Binding-site contacts:
Ligand atom O02 contacts residue ARG146 of chain 1.A at 3.6 Å.
Ligand atom C16 contacts residue ILE29 of chain 1.A at 3.9 Å (hydrophobic).
Ligand atom C11 contacts residue LEU63 of chain 1.A at 3.6 Å (hydrophobic).
Ligand atom O01 contacts residue GLN74 of chain 1.A at 2.8 Å (h-bond).
Ligand atom C07 contacts residue PHE147 of chain 1.A at 4.0 Å (hydrophobic).
Ligand atom C06 contacts residue TYR88 of chain 1.A at 3.2 Å (hydrophobic).
Ligand atom C10 contacts residue PHE150 of chain 1.A at 3.9 Å (hydrophobic).
Ligand atom C11 contacts residue PHE150 of chain 1.A at 3.5 Å (hydrophobic).
Ligand atom C04 contacts residue PHE150 of chain 1.A at 3.9 Å (hydrophobic).
Ligand atom C13 contacts residue TYR37 of chain 1.A at 3.7 Å (hydrophobic).
Ligand atom C14 contacts residue PHE147 of chain 1.A at 3.3 Å (hydrophobic).
Ligand atom C10 contacts residue PHE44 of chain 1.A at 3.8 Å (hydrophobic).
Ligand atom C13 contacts residue TYR88 of chain 1.A at 3.5 Å (hydrophobic).
Ligand atom C06 contacts residue GLN74 of chain 1.A at 3.4 Å.
Ligand atom O01 contacts residue TYR88 of chain 1.A at 3.6 Å.
Ligand atom C05 contacts residue PHE147 of chain 1.A at 3.9 Å (hydrophobic).
Ligand atom C12 contacts residue TYR88 of chain 1.A at 4.0 Å (hydrophobic).
Ligand atom C04 contacts residue TYR88 of chain 1.A at 3.5 Å (hydrophobic).
Ligand atom C14 contacts residue THR151 of chain 1.A at 3.3 Å.
Ligand atom C05 contacts residue TYR88 of chain 1.A at 3.3 Å (hydrophobic).
Ligand atom O03 contacts residue PHE106 of chain 1.A at 3.7 Å.
Ligand atom O03 contacts residue PHE147 of chain 1.A at 3.8 Å.
Ligand atom O02 contacts residue PHE147 of chain 1.A at 4.1 Å.
Ligand atom C16 contacts residue THR151 of chain 1.A at 3.5 Å.
Ligand atom C12 contacts residue PHE147 of chain 1.A at 3.5 Å (hydrophobic).
Ligand atom C15 contacts residue ILE29 of chain 1.A at 3.5 Å (hydrophobic).
Ligand atom C16 contacts residue PHE147 of chain 1.A at 3.5 Å (hydrophobic).
Ligand atom C05 contacts residue PHE150 of chain 1.A at 3.9 Å (hydrophobic).
Ligand atom C09 contacts residue LEU63 of chain 1.A at 3.4 Å (hydrophobic).
Ligand atom C06 contacts residue PHE150 of chain 1.A at 4.0 Å (hydrophobic).
Ligand atom C09 contacts residue PHE150 of chain 1.A at 3.4 Å (hydrophobic).
Ligand atom C16 contacts residue PHE108 of chain 1.A at 3.7 Å (hydrophobic).
Ligand atom C04 contacts residue GLN74 of chain 1.A at 3.7 Å.
Ligand atom C11 contacts residue PHE44 of chain 1.A at 3.9 Å (hydrophobic).
Ligand atom O01 contacts residue TYR37 of chain 1.A at 3.4 Å (h-bond).
Ligand atom C15 contacts residue PHE147 of chain 1.A at 3.9 Å (hydrophobic).
Ligand atom C12 contacts residue PHE150 of chain 1.A at 3.2 Å (hydrophobic).
Ligand atom C14 contacts residue PHE150 of chain 1.A at 3.8 Å (hydrophobic).
Ligand atom C09 contacts residue GLN74 of chain 1.A at 3.7 Å.
Ligand atom C07 contacts residue TYR88 of chain 1.A at 3.4 Å (hydrophobic).

Sequence of chain 1.A:
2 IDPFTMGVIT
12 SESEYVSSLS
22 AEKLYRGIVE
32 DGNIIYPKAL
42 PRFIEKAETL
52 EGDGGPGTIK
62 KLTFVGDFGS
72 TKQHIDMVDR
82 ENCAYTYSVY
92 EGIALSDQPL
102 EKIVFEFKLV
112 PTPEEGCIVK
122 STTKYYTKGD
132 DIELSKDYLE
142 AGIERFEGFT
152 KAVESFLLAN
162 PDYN

The protein below binds the small molecule below.
Small molecule (SMILES): O=C(O)c1cccc(C(=O)c2ccccc2)c1